Sequence of chain 1.B:
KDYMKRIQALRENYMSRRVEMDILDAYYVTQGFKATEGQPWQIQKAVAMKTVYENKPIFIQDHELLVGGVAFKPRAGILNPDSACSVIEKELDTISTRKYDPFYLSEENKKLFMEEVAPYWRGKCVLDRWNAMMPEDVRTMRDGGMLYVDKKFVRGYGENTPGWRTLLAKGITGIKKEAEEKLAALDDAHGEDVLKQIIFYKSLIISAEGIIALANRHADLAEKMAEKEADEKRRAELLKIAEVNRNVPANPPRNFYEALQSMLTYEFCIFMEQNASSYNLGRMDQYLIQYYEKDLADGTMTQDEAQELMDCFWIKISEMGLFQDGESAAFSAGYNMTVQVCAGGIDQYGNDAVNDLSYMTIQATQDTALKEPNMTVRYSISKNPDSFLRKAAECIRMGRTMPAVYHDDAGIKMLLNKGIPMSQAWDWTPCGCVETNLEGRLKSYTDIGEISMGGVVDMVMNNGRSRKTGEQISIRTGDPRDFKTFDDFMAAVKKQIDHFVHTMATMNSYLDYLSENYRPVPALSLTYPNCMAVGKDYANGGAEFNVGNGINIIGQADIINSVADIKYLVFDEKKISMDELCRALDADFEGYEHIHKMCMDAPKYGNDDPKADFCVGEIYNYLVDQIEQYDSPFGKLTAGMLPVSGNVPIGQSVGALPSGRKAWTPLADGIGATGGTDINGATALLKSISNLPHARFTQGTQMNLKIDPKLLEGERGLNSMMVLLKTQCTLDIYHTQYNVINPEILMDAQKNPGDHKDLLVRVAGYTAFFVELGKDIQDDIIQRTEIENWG

The protein below binds the small molecule below.
Small molecule (SMILES): CN1C[C@H](O)C[C@@H]1C(=O)O

Binding-site contacts:
Ligand atom C07 contacts residue LEU644 of chain 1.B at 3.7 Å (hydrophobic).
Ligand atom O03 contacts residue LYS154 of chain 1.B at 2.9 Å (salt-bridge).
Ligand atom C10 contacts residue ARG157 of chain 1.B at 3.3 Å.
Ligand atom C10 contacts residue LYS153 of chain 1.B at 3.8 Å.
Ligand atom O03 contacts residue GLU161 of chain 1.B at 3.2 Å (salt-bridge).
Ligand atom C06 contacts residue ASP449 of chain 1.B at 3.2 Å.
Ligand atom O01 contacts residue SER279 of chain 1.B at 3.6 Å (h-bond).
Ligand atom C08 contacts residue SER279 of chain 1.B at 3.8 Å.
Ligand atom C06 contacts residue VAL646 of chain 1.B at 3.8 Å (hydrophobic).
Ligand atom C09 contacts residue SER279 of chain 1.B at 3.5 Å.
Ligand atom C05 contacts residue SER279 of chain 1.B at 4.0 Å.
Ligand atom C08 contacts residue THR340 of chain 1.B at 3.8 Å.
Ligand atom C07 contacts residue GLU437 of chain 1.B at 3.2 Å.
Ligand atom O02 contacts residue ARG157 of chain 1.B at 2.5 Å (salt-bridge).
Ligand atom N04 contacts residue SER279 of chain 1.B at 3.0 Å (h-bond).
Ligand atom C07 contacts residue SER280 of chain 1.B at 3.8 Å.
Ligand atom O02 contacts residue ASP449 of chain 1.B at 4.0 Å.
Ligand atom O01 contacts residue THR448 of chain 1.B at 3.8 Å.
Ligand atom C08 contacts residue SER280 of chain 1.B at 3.4 Å.
Ligand atom C05 contacts residue VAL646 of chain 1.B at 3.7 Å (hydrophobic).
Ligand atom C10 contacts residue SER279 of chain 1.B at 3.9 Å.
Ligand atom O01 contacts residue SER280 of chain 1.B at 3.4 Å (h-bond).
Ligand atom C08 contacts residue GLU437 of chain 1.B at 4.0 Å.
Ligand atom O02 contacts residue LYS153 of chain 1.B at 3.2 Å.
Ligand atom C07 contacts residue GLU161 of chain 1.B at 3.8 Å.
Ligand atom C09 contacts residue SER334 of chain 1.B at 3.5 Å.
Ligand atom O03 contacts residue LYS153 of chain 1.B at 3.9 Å.
Ligand atom C09 contacts residue THR340 of chain 1.B at 3.6 Å.
Ligand atom C10 contacts residue ASP449 of chain 1.B at 3.4 Å.
Ligand atom O01 contacts residue GLU161 of chain 1.B at 2.6 Å (salt-bridge).
Ligand atom O03 contacts residue ARG157 of chain 1.B at 3.4 Å (salt-bridge).
Ligand atom O03 contacts residue SER279 of chain 1.B at 3.9 Å.
Ligand atom C06 contacts residue LEU644 of chain 1.B at 3.4 Å (hydrophobic).
Ligand atom O03 contacts residue ASP449 of chain 1.B at 3.1 Å (salt-bridge).
Ligand atom O01 contacts residue GLU437 of chain 1.B at 3.3 Å (salt-bridge).
Ligand atom C09 contacts residue ASN338 of chain 1.B at 3.4 Å.
Ligand atom O02 contacts residue SER334 of chain 1.B at 3.5 Å (h-bond).
Ligand atom C08 contacts residue CYS435 of chain 1.B at 3.6 Å (hydrophobic).
Ligand atom C10 contacts residue LYS154 of chain 1.B at 4.1 Å.
Ligand atom C05 contacts residue ASP449 of chain 1.B at 3.9 Å.